Sequence of chain 45.A:
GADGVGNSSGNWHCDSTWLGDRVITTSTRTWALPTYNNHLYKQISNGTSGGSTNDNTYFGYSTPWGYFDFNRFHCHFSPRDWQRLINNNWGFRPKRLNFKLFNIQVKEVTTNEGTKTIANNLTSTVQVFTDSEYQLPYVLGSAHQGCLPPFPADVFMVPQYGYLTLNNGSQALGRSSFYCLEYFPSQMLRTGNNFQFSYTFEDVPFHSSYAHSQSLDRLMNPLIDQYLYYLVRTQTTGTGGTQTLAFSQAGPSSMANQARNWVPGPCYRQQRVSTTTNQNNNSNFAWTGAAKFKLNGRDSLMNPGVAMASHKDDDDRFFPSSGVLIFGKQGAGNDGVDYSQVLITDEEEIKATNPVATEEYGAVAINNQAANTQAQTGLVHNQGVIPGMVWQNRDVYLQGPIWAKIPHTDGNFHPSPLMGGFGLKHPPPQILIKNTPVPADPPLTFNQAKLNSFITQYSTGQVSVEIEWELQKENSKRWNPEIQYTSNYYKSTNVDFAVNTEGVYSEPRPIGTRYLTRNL

Binding-site contacts:
Ligand atom N1 contacts residue PRO631 of chain 45.A at 3.5 Å (h-bond).
Ligand atom N1 contacts residue GLY639 of chain 45.A at 3.1 Å (h-bond).
Ligand atom N3 contacts residue GLY639 of chain 45.A at 4.3 Å.
Ligand atom N7 contacts residue ASN609 of chain 45.A at 3.8 Å.
Ligand atom N6 contacts residue GLY639 of chain 45.A at 3.6 Å (h-bond).
Ligand atom N6 contacts residue SER632 of chain 45.A at 3.3 Å (h-bond).
Ligand atom C8 contacts residue HIS630 of chain 45.A at 3.3 Å.
Ligand atom N7 contacts residue HIS630 of chain 45.A at 4.1 Å.
Ligand atom N6 contacts residue GLY637 of chain 45.A at 3.7 Å.
Ligand atom N9 contacts residue HIS630 of chain 45.A at 4.2 Å.
Ligand atom C2 contacts residue PRO421 of chain 45.A at 4.5 Å (hydrophobic).
Ligand atom N1 contacts residue PRO421 of chain 45.A at 4.3 Å.
Ligand atom N1 contacts residue VAL420 of chain 45.A at 3.7 Å.
Ligand atom N1 contacts residue PHE638 of chain 45.A at 4.3 Å.
Ligand atom C5 contacts residue PRO631 of chain 45.A at 4.2 Å (hydrophobic).
Ligand atom C1' contacts residue PRO631 of chain 45.A at 4.3 Å (hydrophobic).
Ligand atom N7 contacts residue PRO421 of chain 45.A at 4.2 Å.
Ligand atom C2' contacts residue HIS630 of chain 45.A at 3.2 Å.
Ligand atom C3' contacts residue HIS630 of chain 45.A at 4.4 Å.
Ligand atom C2 contacts residue VAL420 of chain 45.A at 4.3 Å (hydrophobic).
Ligand atom C5 contacts residue PRO421 of chain 45.A at 4.1 Å (hydrophobic).
Ligand atom N9 contacts residue PRO421 of chain 45.A at 4.4 Å.
Ligand atom O1P contacts residue LYS641 of chain 13.A at 4.0 Å.
Ligand atom C2 contacts residue GLY639 of chain 45.A at 3.1 Å.
Ligand atom C6 contacts residue GLY639 of chain 45.A at 3.8 Å.
Ligand atom C6 contacts residue PRO631 of chain 45.A at 3.9 Å (hydrophobic).
Ligand atom N6 contacts residue VAL420 of chain 45.A at 4.0 Å.
Ligand atom C1' contacts residue HIS630 of chain 45.A at 4.0 Å.
Ligand atom C6 contacts residue SER632 of chain 45.A at 3.9 Å.
Ligand atom N3 contacts residue PRO631 of chain 45.A at 3.6 Å.
Ligand atom C5 contacts residue SER632 of chain 45.A at 4.1 Å.
Ligand atom C2 contacts residue PRO631 of chain 45.A at 3.3 Å (hydrophobic).
Ligand atom O2P contacts residue ASP626 of chain 13.A at 4.2 Å.
Ligand atom N6 contacts residue PHE638 of chain 45.A at 3.9 Å.
Ligand atom C6 contacts residue PRO421 of chain 45.A at 4.1 Å (hydrophobic).
Ligand atom C6 contacts residue VAL420 of chain 45.A at 4.0 Å (hydrophobic).
Ligand atom C8 contacts residue PRO421 of chain 45.A at 4.3 Å (hydrophobic).
Ligand atom C4 contacts residue PRO421 of chain 45.A at 4.3 Å (hydrophobic).
Ligand atom N7 contacts residue SER632 of chain 45.A at 4.1 Å.
Ligand atom C4 contacts residue PRO631 of chain 45.A at 4.0 Å (hydrophobic).

This protein binds this small molecule.
Small molecule (SMILES): Nc1ncnc2c1ncn2[C@H]1C[C@H](O)[C@@H](COP(=O)(O)O)O1

Sequence of chain 13.A:
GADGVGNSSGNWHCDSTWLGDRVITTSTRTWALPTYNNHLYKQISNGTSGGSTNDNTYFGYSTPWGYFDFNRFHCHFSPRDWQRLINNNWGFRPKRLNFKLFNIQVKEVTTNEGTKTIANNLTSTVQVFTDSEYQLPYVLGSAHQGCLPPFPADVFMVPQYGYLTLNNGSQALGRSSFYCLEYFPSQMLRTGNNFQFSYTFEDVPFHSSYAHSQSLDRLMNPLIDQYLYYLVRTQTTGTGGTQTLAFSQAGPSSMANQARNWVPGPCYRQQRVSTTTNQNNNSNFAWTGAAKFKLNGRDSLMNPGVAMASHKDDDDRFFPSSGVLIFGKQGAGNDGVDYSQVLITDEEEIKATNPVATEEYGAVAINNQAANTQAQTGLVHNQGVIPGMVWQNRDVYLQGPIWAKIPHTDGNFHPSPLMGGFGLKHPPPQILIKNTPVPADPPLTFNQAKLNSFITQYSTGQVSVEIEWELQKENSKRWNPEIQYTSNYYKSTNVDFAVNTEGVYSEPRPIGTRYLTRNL